Binding-site contacts:
Ligand atom CB contacts residue ARG715 of chain 1.D at 4.3 Å.
Ligand atom CG1 contacts residue VAL714 of chain 1.D at 3.7 Å (hydrophobic).
Ligand atom CD1 contacts residue SER712 of chain 1.D at 3.7 Å.
Ligand atom OXT contacts residue TRP98 of chain 1.D at 4.3 Å.
Ligand atom CZ contacts residue VAL357 of chain 1.D at 3.4 Å (hydrophobic).
Ligand atom OXT contacts residue ARG713 of chain 1.D at 4.3 Å.
Ligand atom OD2 contacts residue ARG715 of chain 1.D at 3.3 Å (salt-bridge).
Ligand atom OXT contacts residue TRP358 of chain 1.D at 4.5 Å.
Ligand atom CE2 contacts residue VAL357 of chain 1.D at 3.6 Å (hydrophobic).
Ligand atom CD1 contacts residue ARG713 of chain 1.D at 3.5 Å.
Ligand atom CD1 contacts residue ARG713 of chain 1.D at 3.9 Å.
Ligand atom CG1 contacts residue SER712 of chain 1.D at 4.0 Å.
Ligand atom CE1 contacts residue ARG713 of chain 1.D at 3.8 Å.
Ligand atom CG2 contacts residue VAL714 of chain 1.D at 4.2 Å (hydrophobic).
Ligand atom N contacts residue VAL714 of chain 1.D at 4.5 Å.
Ligand atom O contacts residue ARG713 of chain 1.D at 4.4 Å.
Ligand atom CB contacts residue VAL714 of chain 1.D at 4.1 Å (hydrophobic).
Ligand atom CA contacts residue VAL714 of chain 1.D at 3.9 Å (hydrophobic).
Ligand atom CD1 contacts residue VAL714 of chain 1.D at 4.2 Å (hydrophobic).
Ligand atom CD contacts residue VAL714 of chain 1.D at 4.4 Å (hydrophobic).
Ligand atom CG contacts residue ARG715 of chain 1.D at 4.3 Å.

Sequence of chain 1.D:
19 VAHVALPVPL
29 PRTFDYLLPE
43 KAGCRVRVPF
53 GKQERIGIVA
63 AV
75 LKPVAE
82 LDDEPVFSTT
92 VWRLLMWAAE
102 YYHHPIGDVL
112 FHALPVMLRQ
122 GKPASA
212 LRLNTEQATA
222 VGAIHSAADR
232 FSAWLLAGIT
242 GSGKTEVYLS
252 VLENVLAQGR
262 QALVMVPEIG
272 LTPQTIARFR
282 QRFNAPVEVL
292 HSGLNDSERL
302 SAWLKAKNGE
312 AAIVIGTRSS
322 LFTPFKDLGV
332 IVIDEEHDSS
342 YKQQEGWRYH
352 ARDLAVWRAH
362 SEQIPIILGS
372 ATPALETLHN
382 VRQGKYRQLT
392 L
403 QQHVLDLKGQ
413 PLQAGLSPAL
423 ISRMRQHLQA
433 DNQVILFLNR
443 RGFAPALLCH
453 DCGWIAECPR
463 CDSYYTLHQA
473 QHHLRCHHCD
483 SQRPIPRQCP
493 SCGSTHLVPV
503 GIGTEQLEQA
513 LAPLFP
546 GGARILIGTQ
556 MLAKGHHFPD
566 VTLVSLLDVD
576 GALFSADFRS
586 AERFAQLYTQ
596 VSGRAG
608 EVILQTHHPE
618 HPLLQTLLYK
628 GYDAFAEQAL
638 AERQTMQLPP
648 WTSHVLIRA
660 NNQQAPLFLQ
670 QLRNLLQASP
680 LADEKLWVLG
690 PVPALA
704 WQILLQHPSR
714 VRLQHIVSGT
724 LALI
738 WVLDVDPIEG

A small-molecule ligand and the protein it binds are described below.
Small molecule (SMILES): CC[C@H](C)[C@H](NC(=O)[C@H](CC(=O)O)NC(=O)[C@@H](N)CC(=O)O)C(=O)N1CCC[C@H]1C(=O)N[C@@H](Cc1ccccc1)C(=O)O